Sequence of chain 42.F:
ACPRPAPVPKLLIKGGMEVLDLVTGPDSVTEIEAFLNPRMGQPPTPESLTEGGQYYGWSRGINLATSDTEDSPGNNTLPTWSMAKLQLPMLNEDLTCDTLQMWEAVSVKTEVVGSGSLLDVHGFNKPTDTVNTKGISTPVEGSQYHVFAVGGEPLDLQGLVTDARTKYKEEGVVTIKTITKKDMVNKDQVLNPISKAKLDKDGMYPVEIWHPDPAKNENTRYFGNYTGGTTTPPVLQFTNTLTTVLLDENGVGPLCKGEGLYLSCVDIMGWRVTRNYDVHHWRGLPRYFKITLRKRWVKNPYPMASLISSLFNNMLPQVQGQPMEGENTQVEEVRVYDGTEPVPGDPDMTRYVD

This small molecule binds to this protein.
Small molecule (SMILES): CC(=O)N[C@H]1[C@H]([C@H](O)[C@H](O)CO)O[C@@](O[C@H]2[C@@H](O)[C@@H](CO)O[C@@H](O[C@H]3[C@H](O)[C@@H](O)[C@H](O)O[C@@H]3CO)[C@@H]2O)(C(=O)O)C[C@@H]1O

Sequence of chain 43.F:
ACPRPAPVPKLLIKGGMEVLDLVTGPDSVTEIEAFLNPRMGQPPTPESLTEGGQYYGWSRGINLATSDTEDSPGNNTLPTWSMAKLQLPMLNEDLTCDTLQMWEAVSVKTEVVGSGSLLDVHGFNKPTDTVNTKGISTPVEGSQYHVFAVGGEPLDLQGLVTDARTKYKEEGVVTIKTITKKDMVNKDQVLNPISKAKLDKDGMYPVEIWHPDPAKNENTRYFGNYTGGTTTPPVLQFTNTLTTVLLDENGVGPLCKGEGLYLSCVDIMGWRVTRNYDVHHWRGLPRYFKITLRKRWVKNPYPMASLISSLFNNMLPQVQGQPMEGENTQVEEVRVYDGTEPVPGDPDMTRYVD

Binding-site contacts:
Ligand atom C11 contacts residue ASP85 of chain 42.F at 3.7 Å.
Ligand atom O1A contacts residue GLY78 of chain 43.F at 3.7 Å.
Ligand atom N5 contacts residue TYR72 of chain 43.F at 3.1 Å (h-bond).
Ligand atom C4 contacts residue VAL296 of chain 43.F at 4.3 Å (hydrophobic).
Ligand atom C6 contacts residue ASN93 of chain 43.F at 3.1 Å.
Ligand atom C5 contacts residue TYR72 of chain 43.F at 3.6 Å (hydrophobic).
Ligand atom O8 contacts residue ARG77 of chain 43.F at 3.9 Å.
Ligand atom O4 contacts residue VAL296 of chain 43.F at 3.8 Å.
Ligand atom O1B contacts residue TYR72 of chain 43.F at 4.1 Å.
Ligand atom C1 contacts residue TYR72 of chain 43.F at 3.8 Å (hydrophobic).
Ligand atom C3 contacts residue GLY78 of chain 43.F at 4.2 Å.
Ligand atom C3 contacts residue HIS298 of chain 43.F at 4.1 Å.
Ligand atom C3 contacts residue GLY78 of chain 43.F at 4.0 Å.
Ligand atom O4 contacts residue TYR72 of chain 43.F at 4.3 Å.
Ligand atom C3 contacts residue ARG77 of chain 43.F at 3.9 Å.
Ligand atom C3 contacts residue VAL296 of chain 43.F at 3.5 Å (hydrophobic).
Ligand atom O3 contacts residue GLY78 of chain 43.F at 3.7 Å.
Ligand atom C7 contacts residue TYR72 of chain 43.F at 4.2 Å (hydrophobic).
Ligand atom C2 contacts residue GLY78 of chain 43.F at 4.2 Å.
Ligand atom C6 contacts residue TYR72 of chain 43.F at 3.6 Å (hydrophobic).
Ligand atom C4 contacts residue HIS298 of chain 43.F at 4.1 Å.
Ligand atom C6 contacts residue THR94 of chain 43.F at 4.2 Å.
Ligand atom O1B contacts residue ARG77 of chain 43.F at 2.9 Å (salt-bridge).
Ligand atom O4 contacts residue ASN80 of chain 43.F at 4.2 Å.
Ligand atom C10 contacts residue TYR72 of chain 43.F at 4.1 Å (hydrophobic).
Ligand atom O10 contacts residue THR291 of chain 43.F at 3.7 Å.
Ligand atom O6 contacts residue ASN93 of chain 43.F at 2.9 Å (h-bond).
Ligand atom O10 contacts residue ASN293 of chain 43.F at 3.5 Å (h-bond).
Ligand atom O4 contacts residue HIS298 of chain 43.F at 3.1 Å (h-bond).
Ligand atom O4 contacts residue GLY78 of chain 43.F at 3.1 Å.
Ligand atom O8 contacts residue TYR72 of chain 43.F at 4.2 Å.
Ligand atom O1A contacts residue ARG77 of chain 43.F at 3.0 Å (salt-bridge).
Ligand atom O3 contacts residue ASN80 of chain 43.F at 4.0 Å.
Ligand atom O4 contacts residue THR291 of chain 43.F at 3.3 Å.
Ligand atom O1A contacts residue TYR72 of chain 43.F at 3.2 Å.
Ligand atom O4 contacts residue ILE79 of chain 43.F at 3.5 Å (h-bond).
Ligand atom C4 contacts residue GLY78 of chain 43.F at 3.4 Å.
Ligand atom C4 contacts residue TYR72 of chain 43.F at 3.5 Å (hydrophobic).
Ligand atom C1 contacts residue ARG77 of chain 43.F at 3.5 Å.
Ligand atom C5 contacts residue ASN93 of chain 43.F at 4.2 Å.